Sequence of chain 1.B:
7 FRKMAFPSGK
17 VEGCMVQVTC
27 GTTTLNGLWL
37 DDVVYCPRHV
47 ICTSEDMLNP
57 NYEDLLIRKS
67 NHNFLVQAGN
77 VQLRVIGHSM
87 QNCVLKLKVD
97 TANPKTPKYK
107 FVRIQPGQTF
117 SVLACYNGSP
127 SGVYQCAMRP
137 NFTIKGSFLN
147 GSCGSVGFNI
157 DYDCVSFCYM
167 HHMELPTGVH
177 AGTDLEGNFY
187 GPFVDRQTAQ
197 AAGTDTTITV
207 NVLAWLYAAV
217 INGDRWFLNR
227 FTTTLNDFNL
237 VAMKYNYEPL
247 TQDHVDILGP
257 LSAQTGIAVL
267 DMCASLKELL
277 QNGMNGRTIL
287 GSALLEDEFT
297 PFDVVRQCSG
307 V

Binding-site contacts:
Ligand atom C31 contacts residue ALA195 of chain 1.B at 3.3 Å (hydrophobic).
Ligand atom O22 contacts residue GLN193 of chain 1.B at 2.5 Å (h-bond).
Ligand atom C08 contacts residue ASP191 of chain 1.B at 3.6 Å.
Ligand atom O18 contacts residue HIS176 of chain 1.B at 3.5 Å.
Ligand atom C09 contacts residue HIS168 of chain 1.B at 3.6 Å.
Ligand atom C30 contacts residue ALA195 of chain 1.B at 3.8 Å (hydrophobic).
Ligand atom C14 contacts residue GLU170 of chain 1.B at 3.6 Å.
Ligand atom O20 contacts residue CYS149 of chain 1.B at 2.6 Å (h-bond).
Ligand atom N15 contacts residue GLU170 of chain 1.B at 2.9 Å (salt-bridge).
Ligand atom O01 contacts residue MET169 of chain 1.B at 3.5 Å.
Ligand atom C11 contacts residue CYS149 of chain 1.B at 2.8 Å (hydrophobic).
Ligand atom C12 contacts residue LEU145 of chain 1.B at 3.8 Å (hydrophobic).
Ligand atom O20 contacts residue HIS45 of chain 1.B at 3.3 Å (h-bond).
Ligand atom C26 contacts residue GLU170 of chain 1.B at 3.0 Å.
Ligand atom C07 contacts residue HIS45 of chain 1.B at 3.9 Å.
Ligand atom C16 contacts residue ASN146 of chain 1.B at 3.7 Å.
Ligand atom C11 contacts residue HIS168 of chain 1.B at 3.8 Å.
Ligand atom N15 contacts residue PHE144 of chain 1.B at 3.5 Å (h-bond).
Ligand atom C23 contacts residue GLU170 of chain 1.B at 3.4 Å.
Ligand atom O18 contacts residue GLU170 of chain 1.B at 3.5 Å.
Ligand atom C04 contacts residue HIS168 of chain 1.B at 3.6 Å.
Ligand atom C25 contacts residue GLN193 of chain 1.B at 3.8 Å.
Ligand atom C07 contacts residue MET53 of chain 1.B at 3.5 Å (hydrophobic).
Ligand atom C32 contacts residue THR194 of chain 1.B at 3.8 Å.
Ligand atom N10 contacts residue HIS168 of chain 1.B at 2.8 Å (h-bond).
Ligand atom C24 contacts residue GLU170 of chain 1.B at 2.9 Å.
Ligand atom C16 contacts residue GLU170 of chain 1.B at 3.9 Å.
Ligand atom C23 contacts residue GLN193 of chain 1.B at 3.5 Å.
Ligand atom C17 contacts residue ASN146 of chain 1.B at 3.3 Å.
Ligand atom N10 contacts residue CYS149 of chain 1.B at 3.0 Å (h-bond).
Ligand atom C02 contacts residue GLN193 of chain 1.B at 3.3 Å.
Ligand atom C19 contacts residue CYS149 of chain 1.B at 1.8 Å (hydrophobic).
Ligand atom C29 contacts residue PRO172 of chain 1.B at 3.8 Å (hydrophobic).
Ligand atom C08 contacts residue ARG192 of chain 1.B at 3.6 Å.
Ligand atom O18 contacts residue HIS167 of chain 1.B at 3.0 Å (h-bond).
Ligand atom O18 contacts residue PHE144 of chain 1.B at 3.5 Å.
Ligand atom C12 contacts residue CYS149 of chain 1.B at 3.3 Å (hydrophobic).
Ligand atom C32 contacts residue ALA195 of chain 1.B at 3.5 Å (hydrophobic).
Ligand atom N03 contacts residue GLN193 of chain 1.B at 3.3 Å (h-bond).
Ligand atom O01 contacts residue GLU170 of chain 1.B at 3.2 Å (salt-bridge).

This protein binds this small molecule.
Small molecule (SMILES): CC(C)C[C@H](NC(=O)OC[C@@H]1C[C@H]1c1ccccc1)C(=O)N[C@H](C=O)C[C@@H]1CCNC1=O